A protein and the small-molecule ligand that binds it are described below.
Small molecule (SMILES): CNc1ccc2c(c1)[Si](C)(C)c1cc(N)ccc1[C@]21c2cc(C(=O)NCCOCCOCCCCCCCl)ccc2C(=O)N1C#N

Binding-site contacts:
Ligand atom C45 contacts residue THR148 of chain 1.A at 3.3 Å.
Ligand atom C13 contacts residue ASN272 of chain 1.A at 3.5 Å.
Ligand atom C07 contacts residue MET175 of chain 1.A at 3.7 Å (hydrophobic).
Ligand atom C29 contacts residue THR148 of chain 1.A at 3.8 Å.
Ligand atom C32 contacts residue LEU161 of chain 1.A at 3.6 Å (hydrophobic).
Ligand atom C14 contacts residue ASP106 of chain 1.A at 2.5 Å.
Ligand atom C43 contacts residue MET175 of chain 1.A at 3.2 Å (hydrophobic).
Ligand atom C10 contacts residue GLY176 of chain 1.A at 3.8 Å.
Ligand atom O06 contacts residue THR172 of chain 1.A at 3.3 Å.
Ligand atom C10 contacts residue THR172 of chain 1.A at 3.5 Å.
Ligand atom C02 contacts residue PHE144 of chain 1.A at 3.5 Å (hydrophobic).
Ligand atom C37 contacts residue THR148 of chain 1.A at 3.7 Å.
Ligand atom C45 contacts residue MET175 of chain 1.A at 3.7 Å (hydrophobic).
Ligand atom C34 contacts residue THR148 of chain 1.A at 3.7 Å.
Ligand atom O09 contacts residue THR172 of chain 1.A at 3.7 Å.
Ligand atom O01 contacts residue PHE144 of chain 1.A at 2.9 Å.
Ligand atom C02 contacts residue MET175 of chain 1.A at 3.5 Å (hydrophobic).
Ligand atom C28 contacts residue THR148 of chain 1.A at 3.8 Å.
Ligand atom C27 contacts residue THR148 of chain 1.A at 3.8 Å.
Ligand atom C08 contacts residue VAL245 of chain 1.A at 3.9 Å (hydrophobic).
Ligand atom C36 contacts residue VAL167 of chain 1.A at 3.9 Å (hydrophobic).
Ligand atom C16 contacts residue MET175 of chain 1.A at 3.7 Å (hydrophobic).
Ligand atom C37 contacts residue VAL167 of chain 1.A at 3.7 Å (hydrophobic).
Ligand atom O06 contacts residue PHE149 of chain 1.A at 3.5 Å.
Ligand atom C40 contacts residue MET175 of chain 1.A at 3.7 Å (hydrophobic).
Ligand atom C44 contacts residue MET175 of chain 1.A at 3.5 Å (hydrophobic).
Ligand atom C17 contacts residue PHE144 of chain 1.A at 3.4 Å (hydrophobic).
Ligand atom C11 contacts residue THR172 of chain 1.A at 3.6 Å.
Ligand atom C16 contacts residue PHE144 of chain 1.A at 3.6 Å (hydrophobic).
Ligand atom N03 contacts residue THR148 of chain 1.A at 3.1 Å (h-bond).
Ligand atom C30 contacts residue THR148 of chain 1.A at 3.8 Å.
Ligand atom C33 contacts residue THR148 of chain 1.A at 3.7 Å.
Ligand atom C04 contacts residue ALA145 of chain 1.A at 3.6 Å (hydrophobic).
Ligand atom O01 contacts residue MET175 of chain 1.A at 3.7 Å.
Ligand atom C12 contacts residue ASN272 of chain 1.A at 3.5 Å.
Ligand atom C32 contacts residue ALA151 of chain 1.A at 3.0 Å (hydrophobic).
Ligand atom C13 contacts residue ASP106 of chain 1.A at 3.0 Å.
Ligand atom C41 contacts residue MET175 of chain 1.A at 3.3 Å (hydrophobic).
Ligand atom C11 contacts residue ASN272 of chain 1.A at 3.7 Å.
Ligand atom C15 contacts residue ASP106 of chain 1.A at 1.4 Å.

Sequence of chain 1.A:
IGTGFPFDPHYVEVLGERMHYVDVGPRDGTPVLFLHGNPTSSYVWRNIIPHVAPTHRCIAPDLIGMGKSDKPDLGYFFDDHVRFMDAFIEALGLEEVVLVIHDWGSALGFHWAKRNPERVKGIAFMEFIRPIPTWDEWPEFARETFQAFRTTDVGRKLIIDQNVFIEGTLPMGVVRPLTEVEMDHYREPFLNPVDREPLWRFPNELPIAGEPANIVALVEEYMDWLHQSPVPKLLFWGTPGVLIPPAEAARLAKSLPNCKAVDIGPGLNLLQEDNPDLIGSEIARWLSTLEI